Binding-site contacts:
Ligand atom C3 contacts residue ASN100 of chain 1.F at 3.8 Å.
Ligand atom C4 contacts residue ASN100 of chain 1.F at 4.2 Å.
Ligand atom C1 contacts residue ASN100 of chain 1.F at 1.4 Å.
Ligand atom O7 contacts residue ASN100 of chain 1.F at 3.3 Å (h-bond).
Ligand atom C6 contacts residue ASN100 of chain 1.F at 4.3 Å.
Ligand atom C5 contacts residue ASN100 of chain 1.F at 3.7 Å.
Ligand atom O5 contacts residue SER102 of chain 1.F at 4.4 Å.
Ligand atom C7 contacts residue ASN100 of chain 1.F at 3.2 Å.
Ligand atom C8 contacts residue ASN100 of chain 1.F at 4.4 Å.
Ligand atom O5 contacts residue ASN100 of chain 1.F at 2.4 Å (h-bond).
Ligand atom N2 contacts residue ASN100 of chain 1.F at 2.9 Å (h-bond).
Ligand atom C6 contacts residue SER102 of chain 1.F at 3.9 Å.
Ligand atom C2 contacts residue ASN100 of chain 1.F at 2.5 Å.

This protein binds this small molecule.
Small molecule (SMILES): CC(=O)N[C@@H]1[C@@H](O)[C@H](O)[C@@H](CO)O[C@H]1O

Sequence of chain 1.F:
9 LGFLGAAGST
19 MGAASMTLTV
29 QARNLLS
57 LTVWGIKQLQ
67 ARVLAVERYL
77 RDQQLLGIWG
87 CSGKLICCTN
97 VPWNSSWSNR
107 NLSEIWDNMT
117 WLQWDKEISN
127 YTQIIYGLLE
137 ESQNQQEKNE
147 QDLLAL